Sequence of chain 1.F:
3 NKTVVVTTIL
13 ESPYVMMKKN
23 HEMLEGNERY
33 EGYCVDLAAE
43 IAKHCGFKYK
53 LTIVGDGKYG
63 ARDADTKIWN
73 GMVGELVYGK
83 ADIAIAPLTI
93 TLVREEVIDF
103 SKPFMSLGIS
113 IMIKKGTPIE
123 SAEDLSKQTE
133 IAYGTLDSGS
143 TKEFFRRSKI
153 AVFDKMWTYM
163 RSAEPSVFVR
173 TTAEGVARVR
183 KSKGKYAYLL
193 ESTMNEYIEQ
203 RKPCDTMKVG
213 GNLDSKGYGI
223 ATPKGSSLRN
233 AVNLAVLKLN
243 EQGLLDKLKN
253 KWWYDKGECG

Binding-site contacts:
Ligand atom N contacts residue GLU193 of chain 1.F at 2.7 Å (salt-bridge).
Ligand atom C contacts residue THR91 of chain 1.F at 3.7 Å.
Ligand atom C contacts residue SER142 of chain 1.F at 3.4 Å.
Ligand atom N contacts residue THR91 of chain 1.F at 2.8 Å (h-bond).
Ligand atom OXT contacts residue ARG96 of chain 1.F at 2.8 Å (salt-bridge).
Ligand atom CB contacts residue LEU138 of chain 1.F at 4.0 Å (hydrophobic).
Ligand atom N contacts residue SER142 of chain 1.F at 4.1 Å.
Ligand atom CA contacts residue THR91 of chain 1.F at 3.4 Å.
Ligand atom C contacts residue TYR61 of chain 1.F at 3.6 Å (hydrophobic).
Ligand atom CD contacts residue LEU138 of chain 1.F at 4.0 Å (hydrophobic).
Ligand atom O contacts residue TYR61 of chain 1.F at 3.3 Å.
Ligand atom C contacts residue ARG96 of chain 1.F at 3.4 Å.
Ligand atom OE2 contacts residue LEU138 of chain 1.F at 4.2 Å.
Ligand atom N contacts residue TYR61 of chain 1.F at 4.1 Å.
Ligand atom CD contacts residue THR143 of chain 1.F at 3.2 Å.
Ligand atom CB contacts residue GLU193 of chain 1.F at 4.0 Å.
Ligand atom OXT contacts residue SER142 of chain 1.F at 4.0 Å.
Ligand atom CA contacts residue TYR61 of chain 1.F at 4.0 Å (hydrophobic).
Ligand atom CA contacts residue GLU193 of chain 1.F at 3.3 Å.
Ligand atom OXT contacts residue TYR61 of chain 1.F at 3.5 Å.
Ligand atom O contacts residue ARG96 of chain 1.F at 2.8 Å (salt-bridge).
Ligand atom CB contacts residue TYR61 of chain 1.F at 3.5 Å (hydrophobic).
Ligand atom O contacts residue GLY141 of chain 1.F at 3.2 Å.
Ligand atom OXT contacts residue THR91 of chain 1.F at 2.8 Å (h-bond).
Ligand atom OXT contacts residue LEU90 of chain 1.F at 3.5 Å.
Ligand atom C contacts residue PRO89 of chain 1.F at 4.3 Å (hydrophobic).
Ligand atom CA contacts residue SER142 of chain 1.F at 3.3 Å.
Ligand atom CD contacts residue GLU193 of chain 1.F at 3.8 Å.
Ligand atom OXT contacts residue PRO89 of chain 1.F at 3.7 Å.
Ligand atom OE1 contacts residue GLU193 of chain 1.F at 3.6 Å.
Ligand atom OE2 contacts residue GLY141 of chain 1.F at 3.8 Å.
Ligand atom CG contacts residue LEU138 of chain 1.F at 3.8 Å (hydrophobic).
Ligand atom OE1 contacts residue THR143 of chain 1.F at 2.6 Å (h-bond).
Ligand atom O contacts residue SER142 of chain 1.F at 2.9 Å (h-bond).
Ligand atom N contacts residue PRO89 of chain 1.F at 2.9 Å (h-bond).
Ligand atom N contacts residue TYR220 of chain 1.F at 3.6 Å.
Ligand atom CG contacts residue GLU193 of chain 1.F at 3.5 Å.
Ligand atom OE2 contacts residue THR143 of chain 1.F at 3.1 Å (h-bond).
Ligand atom OE2 contacts residue SER142 of chain 1.F at 3.3 Å (h-bond).
Ligand atom CA contacts residue PRO89 of chain 1.F at 4.0 Å (hydrophobic).

This small molecule binds to this protein.
Small molecule (SMILES): N[C@@H](CCC(=O)O)C(=O)O